Sequence of chain 1.H:
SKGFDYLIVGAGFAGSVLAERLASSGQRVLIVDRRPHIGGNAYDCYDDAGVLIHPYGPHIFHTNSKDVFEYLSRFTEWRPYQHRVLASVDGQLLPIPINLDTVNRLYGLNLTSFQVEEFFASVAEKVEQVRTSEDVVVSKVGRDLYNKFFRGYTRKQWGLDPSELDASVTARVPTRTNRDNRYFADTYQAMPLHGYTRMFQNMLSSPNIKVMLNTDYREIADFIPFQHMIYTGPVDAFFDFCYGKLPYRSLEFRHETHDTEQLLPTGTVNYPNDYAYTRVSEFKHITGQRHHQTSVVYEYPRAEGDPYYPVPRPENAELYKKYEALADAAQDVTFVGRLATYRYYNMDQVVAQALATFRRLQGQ

The small molecule below binds the protein below.
Small molecule (SMILES): O=c1ccn([C@@H]2O[C@H](CO[P](=O)(O)O[P](=O)(O)O[C@H]3O[C@H](CO)[C@H](O)[C@H](O)[C@H]3O)[C@@H](O)[C@H]2O)c(=O)[nH]1

Binding-site contacts:
Ligand atom O2 contacts residue THR180 of chain 1.H at 3.2 Å (h-bond).
Ligand atom O5' contacts residue PRO84 of chain 1.H at 3.6 Å.
Ligand atom O1B contacts residue TYR335 of chain 1.H at 2.7 Å (h-bond).
Ligand atom C2D contacts residue THR180 of chain 1.H at 3.5 Å.
Ligand atom PB contacts residue TYR370 of chain 1.H at 3.4 Å.
Ligand atom O3B contacts residue ARG305 of chain 1.H at 2.8 Å (salt-bridge).
Ligand atom O4 contacts residue ASN296 of chain 1.H at 2.9 Å (h-bond).
Ligand atom O2' contacts residue FAD1 of chain 1.Z at 3.5 Å.
Ligand atom C1' contacts residue ARG305 of chain 1.H at 3.5 Å.
Ligand atom O1B contacts residue ARG305 of chain 1.H at 3.3 Å (salt-bridge).
Ligand atom O4' contacts residue PHE210 of chain 1.H at 3.0 Å.
Ligand atom O2' contacts residue ARG198 of chain 1.H at 3.3 Å (salt-bridge).
Ligand atom O6' contacts residue THR294 of chain 1.H at 3.4 Å (h-bond).
Ligand atom O1A contacts residue TYR209 of chain 1.H at 2.6 Å (h-bond).
Ligand atom C1' contacts residue FAD1 of chain 1.Z at 3.3 Å.
Ligand atom C2 contacts residue TYR179 of chain 1.H at 3.5 Å (hydrophobic).
Ligand atom O2D contacts residue TRP184 of chain 1.H at 3.5 Å (h-bond).
Ligand atom C4D contacts residue VAL195 of chain 1.H at 3.6 Å (hydrophobic).
Ligand atom C6' contacts residue ILE86 of chain 1.H at 3.5 Å (hydrophobic).
Ligand atom O2A contacts residue ARG198 of chain 1.H at 3.0 Å (salt-bridge).
Ligand atom N3 contacts residue PHE175 of chain 1.H at 2.9 Å (h-bond).
Ligand atom O3A contacts residue TYR370 of chain 1.H at 3.4 Å (h-bond).
Ligand atom O3' contacts residue PHE210 of chain 1.H at 3.4 Å.
Ligand atom C5 contacts residue TYR209 of chain 1.H at 3.6 Å (hydrophobic).
Ligand atom O5' contacts residue FAD1 of chain 1.Z at 3.4 Å (h-bond).
Ligand atom O3D contacts residue TRP184 of chain 1.H at 2.9 Å (h-bond).
Ligand atom C5 contacts residue ASN296 of chain 1.H at 3.6 Å.
Ligand atom O5' contacts residue ARG305 of chain 1.H at 3.1 Å (salt-bridge).
Ligand atom O2D contacts residue THR180 of chain 1.H at 2.8 Å (h-bond).
Ligand atom O2 contacts residue TYR179 of chain 1.H at 3.5 Å.
Ligand atom O2 contacts residue PHE176 of chain 1.H at 3.2 Å (h-bond).
Ligand atom O4' contacts residue FAD1 of chain 1.Z at 3.0 Å (h-bond).
Ligand atom C5' contacts residue ARG305 of chain 1.H at 3.1 Å.
Ligand atom C2' contacts residue FAD1 of chain 1.Z at 3.3 Å.
Ligand atom N3 contacts residue TYR179 of chain 1.H at 3.4 Å.
Ligand atom C4 contacts residue ASN296 of chain 1.H at 3.6 Å.
Ligand atom O2B contacts residue TYR370 of chain 1.H at 2.6 Å (h-bond).
Ligand atom C5D contacts residue VAL195 of chain 1.H at 3.6 Å (hydrophobic).
Ligand atom O6' contacts residue HIS109 of chain 1.H at 2.9 Å (h-bond).
Ligand atom O2 contacts residue PHE175 of chain 1.H at 3.4 Å (h-bond).